This protein binds this small molecule.
Small molecule (SMILES): O=C(O)COc1cc(F)ccc1C(=O)NCc1cccc([N+](=O)[O-])c1

Sequence of chain 1.A:
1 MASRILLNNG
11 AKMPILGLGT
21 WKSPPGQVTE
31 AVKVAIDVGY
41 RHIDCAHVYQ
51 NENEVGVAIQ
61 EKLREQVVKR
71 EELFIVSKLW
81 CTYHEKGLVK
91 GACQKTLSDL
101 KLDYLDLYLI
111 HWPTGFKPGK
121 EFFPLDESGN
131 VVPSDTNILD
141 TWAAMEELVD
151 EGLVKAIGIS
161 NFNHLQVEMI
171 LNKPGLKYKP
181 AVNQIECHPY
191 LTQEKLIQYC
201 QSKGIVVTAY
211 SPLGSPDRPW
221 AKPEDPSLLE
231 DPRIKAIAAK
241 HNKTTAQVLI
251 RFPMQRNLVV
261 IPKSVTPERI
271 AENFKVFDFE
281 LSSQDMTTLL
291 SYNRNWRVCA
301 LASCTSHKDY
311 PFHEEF

Binding-site contacts:
Ligand atom C12 contacts residue PHE123 of chain 1.A at 3.8 Å (hydrophobic).
Ligand atom C33 contacts residue HIS111 of chain 1.A at 3.4 Å.
Ligand atom C32 contacts residue NAP1 of chain 1.D at 3.6 Å.
Ligand atom C22 contacts residue PHE123 of chain 1.A at 3.8 Å (hydrophobic).
Ligand atom C26 contacts residue TRP21 of chain 1.A at 3.6 Å (hydrophobic).
Ligand atom O20 contacts residue LEU301 of chain 1.A at 3.3 Å.
Ligand atom C12 contacts residue TRP112 of chain 1.A at 3.4 Å (hydrophobic).
Ligand atom C10 contacts residue THR114 of chain 1.A at 3.8 Å.
Ligand atom C10 contacts residue CYS304 of chain 1.A at 3.7 Å (hydrophobic).
Ligand atom C6 contacts residue TRP112 of chain 1.A at 3.5 Å (hydrophobic).
Ligand atom O36 contacts residue NAP1 of chain 1.D at 3.5 Å (h-bond).
Ligand atom O31 contacts residue TRP21 of chain 1.A at 3.4 Å.
Ligand atom C28 contacts residue TRP21 of chain 1.A at 3.1 Å (hydrophobic).
Ligand atom C5 contacts residue LEU301 of chain 1.A at 3.7 Å (hydrophobic).
Ligand atom N7 contacts residue TRP112 of chain 1.A at 3.6 Å.
Ligand atom C30 contacts residue TRP21 of chain 1.A at 3.8 Å (hydrophobic).
Ligand atom C4 contacts residue LEU301 of chain 1.A at 3.5 Å (hydrophobic).
Ligand atom O9 contacts residue ALA300 of chain 1.A at 3.8 Å.
Ligand atom O36 contacts residue HIS111 of chain 1.A at 3.3 Å (h-bond).
Ligand atom O36 contacts residue TRP112 of chain 1.A at 3.0 Å (h-bond).
Ligand atom C11 contacts residue TRP112 of chain 1.A at 3.5 Å (hydrophobic).
Ligand atom O34 contacts residue HIS111 of chain 1.A at 2.7 Å (h-bond).
Ligand atom O34 contacts residue TYR49 of chain 1.A at 2.7 Å (h-bond).
Ligand atom C3 contacts residue TRP112 of chain 1.A at 3.5 Å (hydrophobic).
Ligand atom F27 contacts residue TRP21 of chain 1.A at 3.7 Å.
Ligand atom C10 contacts residue TRP112 of chain 1.A at 3.5 Å (hydrophobic).
Ligand atom N7 contacts residue CYS304 of chain 1.A at 3.6 Å.
Ligand atom C12 contacts residue TRP80 of chain 1.A at 3.8 Å (hydrophobic).
Ligand atom O9 contacts residue LEU301 of chain 1.A at 3.2 Å (h-bond).
Ligand atom O34 contacts residue NAP1 of chain 1.D at 3.0 Å.
Ligand atom F27 contacts residue TYR49 of chain 1.A at 3.6 Å.
Ligand atom C32 contacts residue TRP21 of chain 1.A at 3.6 Å (hydrophobic).
Ligand atom C33 contacts residue NAP1 of chain 1.D at 3.4 Å.
Ligand atom O8 contacts residue TRP112 of chain 1.A at 3.8 Å.
Ligand atom O8 contacts residue TYR310 of chain 1.A at 3.6 Å.
Ligand atom O8 contacts residue CYS304 of chain 1.A at 3.3 Å.
Ligand atom C5 contacts residue TRP112 of chain 1.A at 3.4 Å (hydrophobic).
Ligand atom F27 contacts residue VAL48 of chain 1.A at 3.1 Å.
Ligand atom O9 contacts residue TYR310 of chain 1.A at 3.3 Å.
Ligand atom C4 contacts residue TRP112 of chain 1.A at 3.3 Å (hydrophobic).